The protein below binds the small molecule below.
Small molecule (SMILES): CC(=O)N[C@@H]1[C@@H](O)[C@H](O)[C@@H](CO)O[C@H]1O

Binding-site contacts:
Ligand atom O5 contacts residue ASN343 of chain 1.D at 2.4 Å (h-bond).
Ligand atom N2 contacts residue ASN343 of chain 1.D at 2.9 Å (h-bond).
Ligand atom C8 contacts residue GLY339 of chain 1.D at 3.8 Å.
Ligand atom C4 contacts residue ASN343 of chain 1.D at 4.2 Å.
Ligand atom C3 contacts residue ASN343 of chain 1.D at 3.8 Å.
Ligand atom C1 contacts residue ASN343 of chain 1.D at 1.4 Å.
Ligand atom C7 contacts residue ASN343 of chain 1.D at 3.9 Å.
Ligand atom O7 contacts residue GLY339 of chain 1.D at 3.7 Å.
Ligand atom O7 contacts residue ASN343 of chain 1.D at 4.4 Å.
Ligand atom C5 contacts residue ASN343 of chain 1.D at 3.7 Å.
Ligand atom C8 contacts residue PHE342 of chain 1.D at 3.7 Å (hydrophobic).
Ligand atom C7 contacts residue GLY339 of chain 1.D at 3.9 Å.
Ligand atom C2 contacts residue ASN343 of chain 1.D at 2.5 Å.

Sequence of chain 1.D:
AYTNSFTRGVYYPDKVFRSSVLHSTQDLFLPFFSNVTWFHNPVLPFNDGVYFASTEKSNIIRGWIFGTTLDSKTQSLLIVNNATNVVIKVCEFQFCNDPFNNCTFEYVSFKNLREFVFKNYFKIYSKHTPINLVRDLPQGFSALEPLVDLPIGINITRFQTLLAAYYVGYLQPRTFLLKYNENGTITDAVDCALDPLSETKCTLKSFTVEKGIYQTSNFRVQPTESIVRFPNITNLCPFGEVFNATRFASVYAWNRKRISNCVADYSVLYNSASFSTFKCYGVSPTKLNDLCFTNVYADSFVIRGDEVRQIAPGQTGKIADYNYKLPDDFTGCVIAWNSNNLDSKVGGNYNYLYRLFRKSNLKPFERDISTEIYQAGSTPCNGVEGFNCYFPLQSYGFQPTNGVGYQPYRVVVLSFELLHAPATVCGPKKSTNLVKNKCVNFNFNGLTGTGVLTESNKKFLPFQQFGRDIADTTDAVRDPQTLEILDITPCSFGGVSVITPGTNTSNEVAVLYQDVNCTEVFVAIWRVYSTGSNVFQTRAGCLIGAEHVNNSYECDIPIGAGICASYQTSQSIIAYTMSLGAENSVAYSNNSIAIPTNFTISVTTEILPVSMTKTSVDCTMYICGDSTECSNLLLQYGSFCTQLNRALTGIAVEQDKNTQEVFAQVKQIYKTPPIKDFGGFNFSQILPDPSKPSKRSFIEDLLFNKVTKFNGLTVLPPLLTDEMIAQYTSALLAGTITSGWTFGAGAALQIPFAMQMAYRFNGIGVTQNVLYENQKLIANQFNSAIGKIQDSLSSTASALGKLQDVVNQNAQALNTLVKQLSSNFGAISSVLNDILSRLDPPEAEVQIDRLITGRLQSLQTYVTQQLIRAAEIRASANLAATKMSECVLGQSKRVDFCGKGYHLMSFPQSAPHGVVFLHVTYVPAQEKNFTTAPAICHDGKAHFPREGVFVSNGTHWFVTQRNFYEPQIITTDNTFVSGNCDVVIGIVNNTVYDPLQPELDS